This small molecule binds to this protein.
Small molecule (SMILES): C[N+](C)(C)[C@@H](Cc1c[nH]c(=S)[nH]1)C(=O)O

Sequence of chain 1.B:
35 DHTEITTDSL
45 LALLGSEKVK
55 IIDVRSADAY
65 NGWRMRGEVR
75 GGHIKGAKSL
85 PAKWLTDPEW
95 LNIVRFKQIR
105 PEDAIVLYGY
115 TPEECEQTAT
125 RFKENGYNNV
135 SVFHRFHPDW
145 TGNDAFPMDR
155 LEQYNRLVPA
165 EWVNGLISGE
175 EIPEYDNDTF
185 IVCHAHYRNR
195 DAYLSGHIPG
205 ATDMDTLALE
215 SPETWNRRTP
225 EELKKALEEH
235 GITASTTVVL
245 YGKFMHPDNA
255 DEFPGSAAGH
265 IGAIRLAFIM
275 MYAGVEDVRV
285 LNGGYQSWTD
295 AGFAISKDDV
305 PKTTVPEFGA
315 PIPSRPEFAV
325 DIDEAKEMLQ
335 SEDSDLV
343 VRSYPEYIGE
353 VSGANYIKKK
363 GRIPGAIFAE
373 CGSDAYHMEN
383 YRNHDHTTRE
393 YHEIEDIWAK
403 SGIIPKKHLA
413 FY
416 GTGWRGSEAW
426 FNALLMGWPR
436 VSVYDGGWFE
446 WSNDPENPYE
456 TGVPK

Binding-site contacts:
Ligand atom C10 contacts residue THR417 of chain 1.B at 3.6 Å.
Ligand atom S15 contacts residue GLY416 of chain 1.B at 3.6 Å.
Ligand atom N13 contacts residue CSS415 of chain 1.B at 3.7 Å.
Ligand atom C14 contacts residue ALA377 of chain 1.B at 4.0 Å (hydrophobic).
Ligand atom C08 contacts residue THR417 of chain 1.B at 3.6 Å.
Ligand atom N13 contacts residue ALA377 of chain 1.B at 2.8 Å (h-bond).
Ligand atom C04 contacts residue TYR358 of chain 1.B at 3.1 Å (hydrophobic).
Ligand atom C07 contacts residue TRP219 of chain 1.B at 3.5 Å (hydrophobic).
Ligand atom C12 contacts residue TYR378 of chain 1.B at 3.5 Å (hydrophobic).
Ligand atom C04 contacts residue THR417 of chain 1.B at 3.7 Å.
Ligand atom N11 contacts residue TYR358 of chain 1.B at 3.2 Å (h-bond).
Ligand atom O01 contacts residue TYR358 of chain 1.B at 2.7 Å (h-bond).
Ligand atom C14 contacts residue TYR358 of chain 1.B at 4.0 Å (hydrophobic).
Ligand atom N11 contacts residue THR417 of chain 1.B at 3.0 Å (h-bond).
Ligand atom C07 contacts residue TYR191 of chain 1.B at 3.6 Å (hydrophobic).
Ligand atom C07 contacts residue TYR358 of chain 1.B at 3.8 Å (hydrophobic).
Ligand atom C06 contacts residue TRP419 of chain 1.B at 3.4 Å (hydrophobic).
Ligand atom N05 contacts residue TYR358 of chain 1.B at 4.0 Å.
Ligand atom C12 contacts residue TRP419 of chain 1.B at 3.9 Å (hydrophobic).
Ligand atom C10 contacts residue TRP419 of chain 1.B at 3.9 Å (hydrophobic).
Ligand atom C14 contacts residue CSS415 of chain 1.B at 3.4 Å.
Ligand atom S15 contacts residue ARG420 of chain 1.B at 3.1 Å (salt-bridge).
Ligand atom C09 contacts residue TRP419 of chain 1.B at 3.4 Å (hydrophobic).
Ligand atom C08 contacts residue TRP419 of chain 1.B at 3.9 Å (hydrophobic).
Ligand atom O03 contacts residue TYR191 of chain 1.B at 3.8 Å.
Ligand atom O01 contacts residue TYR378 of chain 1.B at 2.7 Å (h-bond).
Ligand atom C06 contacts residue GLU214 of chain 1.B at 3.8 Å.
Ligand atom C06 contacts residue TYR191 of chain 1.B at 3.6 Å (hydrophobic).
Ligand atom S15 contacts residue ALA377 of chain 1.B at 3.9 Å.
Ligand atom S15 contacts residue CSS415 of chain 1.B at 3.7 Å.
Ligand atom N11 contacts residue CSS415 of chain 1.B at 3.9 Å.
Ligand atom C09 contacts residue THR417 of chain 1.B at 3.5 Å.
Ligand atom C08 contacts residue TRP219 of chain 1.B at 3.4 Å (hydrophobic).
Ligand atom C08 contacts residue GLU214 of chain 1.B at 3.3 Å.
Ligand atom C12 contacts residue ALA377 of chain 1.B at 3.5 Å (hydrophobic).
Ligand atom O03 contacts residue TYR378 of chain 1.B at 3.5 Å.
Ligand atom O03 contacts residue GLY259 of chain 1.B at 3.5 Å.
Ligand atom C02 contacts residue TYR358 of chain 1.B at 3.4 Å (hydrophobic).
Ligand atom C02 contacts residue TYR378 of chain 1.B at 3.5 Å (hydrophobic).
Ligand atom N13 contacts residue TYR378 of chain 1.B at 3.8 Å.